Binding-site contacts:
Ligand atom C7 contacts residue ASN112 of chain 1.A at 3.0 Å.
Ligand atom C2 contacts residue ASN112 of chain 1.A at 2.5 Å.
Ligand atom C8 contacts residue VAL114 of chain 1.A at 4.3 Å (hydrophobic).
Ligand atom O7 contacts residue VAL158 of chain 1.A at 3.1 Å.
Ligand atom N2 contacts residue VAL114 of chain 1.A at 3.5 Å.
Ligand atom C7 contacts residue VAL158 of chain 1.A at 3.7 Å (hydrophobic).
Ligand atom C8 contacts residue ASN112 of chain 1.A at 4.1 Å.
Ligand atom O7 contacts residue ASN112 of chain 1.A at 2.9 Å (h-bond).
Ligand atom N2 contacts residue ASN112 of chain 1.A at 2.8 Å (h-bond).
Ligand atom C3 contacts residue ASN112 of chain 1.A at 3.8 Å.
Ligand atom C4 contacts residue ASN112 of chain 1.A at 4.2 Å.
Ligand atom C1 contacts residue ASN112 of chain 1.A at 1.4 Å.
Ligand atom C8 contacts residue VAL158 of chain 1.A at 3.5 Å (hydrophobic).
Ligand atom C5 contacts residue ASN112 of chain 1.A at 3.7 Å.
Ligand atom O7 contacts residue VAL113 of chain 1.A at 3.6 Å.
Ligand atom O7 contacts residue VAL114 of chain 1.A at 3.1 Å.
Ligand atom O5 contacts residue ASN112 of chain 1.A at 2.4 Å (h-bond).
Ligand atom C7 contacts residue VAL114 of chain 1.A at 3.4 Å (hydrophobic).

A small-molecule ligand and the protein it binds are described below.
Small molecule (SMILES): CC(=O)N[C@@H]1[C@@H](O)[C@H](O)[C@@H](CO)O[C@H]1O

Sequence of chain 1.A:
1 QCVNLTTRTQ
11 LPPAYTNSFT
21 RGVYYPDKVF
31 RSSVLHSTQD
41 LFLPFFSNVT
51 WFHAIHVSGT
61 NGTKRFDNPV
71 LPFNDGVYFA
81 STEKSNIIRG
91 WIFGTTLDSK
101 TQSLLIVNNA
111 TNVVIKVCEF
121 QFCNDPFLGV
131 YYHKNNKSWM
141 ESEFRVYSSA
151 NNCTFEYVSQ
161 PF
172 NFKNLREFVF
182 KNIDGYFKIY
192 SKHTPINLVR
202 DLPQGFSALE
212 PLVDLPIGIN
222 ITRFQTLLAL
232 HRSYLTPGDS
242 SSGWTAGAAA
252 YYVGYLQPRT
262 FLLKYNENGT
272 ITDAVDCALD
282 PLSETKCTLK